Sequence of chain 1.A:
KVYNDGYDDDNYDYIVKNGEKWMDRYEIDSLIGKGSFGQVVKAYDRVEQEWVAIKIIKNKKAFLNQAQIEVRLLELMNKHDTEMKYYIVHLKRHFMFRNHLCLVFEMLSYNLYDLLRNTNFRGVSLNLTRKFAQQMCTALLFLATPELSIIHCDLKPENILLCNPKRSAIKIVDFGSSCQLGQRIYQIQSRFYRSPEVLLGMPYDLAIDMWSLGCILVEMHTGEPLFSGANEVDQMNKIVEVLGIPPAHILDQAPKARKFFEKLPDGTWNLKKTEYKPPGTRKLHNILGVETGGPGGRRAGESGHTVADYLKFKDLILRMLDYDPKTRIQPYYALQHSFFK

Binding-site contacts:
Ligand atom CAG contacts residue GLU117 of chain 1.A at 3.8 Å.
Ligand atom CAM contacts residue SER120 of chain 1.A at 3.8 Å.
Ligand atom CAI contacts residue PHE48 of chain 1.A at 3.4 Å (hydrophobic).
Ligand atom CAY contacts residue LEU119 of chain 1.A at 3.2 Å (hydrophobic).
Ligand atom CAP contacts residue ASP185 of chain 1.A at 3.5 Å.
Ligand atom CBF contacts residue LEU119 of chain 1.A at 3.9 Å (hydrophobic).
Ligand atom CBE contacts residue LEU172 of chain 1.A at 3.5 Å (hydrophobic).
Ligand atom NAT contacts residue ASP185 of chain 1.A at 3.5 Å.
Ligand atom CAZ contacts residue ASP185 of chain 1.A at 3.8 Å.
Ligand atom OAV contacts residue ASP185 of chain 1.A at 3.1 Å (salt-bridge).
Ligand atom NAS contacts residue ASP185 of chain 1.A at 3.9 Å.
Ligand atom CAY contacts residue MET118 of chain 1.A at 3.8 Å (hydrophobic).
Ligand atom NAQ contacts residue LEU119 of chain 1.A at 3.9 Å.
Ligand atom CAX contacts residue LYS66 of chain 1.A at 3.7 Å.
Ligand atom CAX contacts residue ASP185 of chain 1.A at 3.9 Å.
Ligand atom NAU contacts residue ILE43 of chain 1.A at 3.9 Å.
Ligand atom NBG contacts residue ASP185 of chain 1.A at 3.2 Å (salt-bridge).
Ligand atom OAB contacts residue LEU119 of chain 1.A at 2.4 Å (h-bond).
Ligand atom NAQ contacts residue LEU172 of chain 1.A at 3.7 Å.
Ligand atom CAG contacts residue ALA64 of chain 1.A at 3.6 Å (hydrophobic).
Ligand atom OAB contacts residue MET118 of chain 1.A at 2.9 Å (h-bond).
Ligand atom CAE contacts residue PHE116 of chain 1.A at 3.8 Å (hydrophobic).
Ligand atom SAW contacts residue LEU172 of chain 1.A at 3.9 Å.
Ligand atom CAC contacts residue PHE116 of chain 1.A at 3.7 Å (hydrophobic).
Ligand atom CBC contacts residue LEU172 of chain 1.A at 4.0 Å (hydrophobic).
Ligand atom NAT contacts residue VAL184 of chain 1.A at 3.9 Å.
Ligand atom CAJ contacts residue ASP185 of chain 1.A at 3.2 Å.
Ligand atom CAD contacts residue ASP185 of chain 1.A at 3.5 Å.
Ligand atom CAG contacts residue LEU172 of chain 1.A at 3.9 Å (hydrophobic).
Ligand atom CAO contacts residue ASP185 of chain 1.A at 3.3 Å.
Ligand atom CBD contacts residue ALA64 of chain 1.A at 3.8 Å (hydrophobic).
Ligand atom OAA contacts residue PHE48 of chain 1.A at 3.6 Å.
Ligand atom CAH contacts residue VAL184 of chain 1.A at 3.8 Å (hydrophobic).
Ligand atom CAD contacts residue LYS66 of chain 1.A at 3.7 Å.
Ligand atom CAZ contacts residue VAL184 of chain 1.A at 3.9 Å (hydrophobic).
Ligand atom CBC contacts residue ILE43 of chain 1.A at 3.8 Å (hydrophobic).
Ligand atom CBD contacts residue LEU172 of chain 1.A at 3.5 Å (hydrophobic).
Ligand atom CAK contacts residue ASP185 of chain 1.A at 3.9 Å.
Ligand atom OAA contacts residue LYS66 of chain 1.A at 2.6 Å (salt-bridge).
Ligand atom OAV contacts residue SER188 of chain 1.A at 3.9 Å.

This protein binds this small molecule.
Small molecule (SMILES): O=C(NCCN1CCOCC1)Nc1cccc(-c2ccc3nc(NC(=O)C4CC4)sc3n2)c1